Binding-site contacts:
Ligand atom O5 contacts residue SER323 of chain 1.D at 4.4 Å.
Ligand atom C8 contacts residue THR325 of chain 1.D at 3.5 Å.
Ligand atom C3 contacts residue ASN359 of chain 1.D at 3.8 Å.
Ligand atom C2 contacts residue GLY324 of chain 1.D at 3.4 Å.
Ligand atom N2 contacts residue ASN359 of chain 1.D at 2.9 Å (h-bond).
Ligand atom C7 contacts residue GLY324 of chain 1.D at 4.1 Å.
Ligand atom O5 contacts residue GLY324 of chain 1.D at 4.5 Å.
Ligand atom C7 contacts residue THR358 of chain 1.D at 4.5 Å.
Ligand atom N2 contacts residue THR325 of chain 1.D at 3.7 Å.
Ligand atom C3 contacts residue THR325 of chain 1.D at 4.2 Å.
Ligand atom C4 contacts residue ASN359 of chain 1.D at 4.2 Å.
Ligand atom C7 contacts residue THR325 of chain 1.D at 3.8 Å.
Ligand atom C3 contacts residue GLY324 of chain 1.D at 3.5 Å.
Ligand atom C2 contacts residue ASN359 of chain 1.D at 2.5 Å.
Ligand atom O3 contacts residue GLY324 of chain 1.D at 4.3 Å.
Ligand atom O3 contacts residue THR325 of chain 1.D at 3.7 Å.
Ligand atom O7 contacts residue ASN359 of chain 1.D at 4.1 Å.
Ligand atom C8 contacts residue GLU326 of chain 1.D at 3.9 Å.
Ligand atom C7 contacts residue ASN359 of chain 1.D at 3.7 Å.
Ligand atom C8 contacts residue THR358 of chain 1.D at 3.7 Å.
Ligand atom C1 contacts residue SER323 of chain 1.D at 4.3 Å.
Ligand atom C8 contacts residue GLY324 of chain 1.D at 4.3 Å.
Ligand atom N2 contacts residue GLY324 of chain 1.D at 3.0 Å (h-bond).
Ligand atom C1 contacts residue GLY324 of chain 1.D at 3.4 Å.
Ligand atom C1 contacts residue ASN359 of chain 1.D at 1.4 Å.
Ligand atom O5 contacts residue ASN359 of chain 1.D at 2.3 Å (h-bond).
Ligand atom N2 contacts residue THR358 of chain 1.D at 4.2 Å.
Ligand atom C8 contacts residue SER327 of chain 1.D at 3.5 Å.
Ligand atom C5 contacts residue ASN359 of chain 1.D at 3.7 Å.

A protein and the small-molecule ligand that binds it are described below.
Small molecule (SMILES): CC(=O)N[C@@H]1[C@@H](O)[C@H](O)[C@@H](CO)O[C@H]1O

Sequence of chain 1.D:
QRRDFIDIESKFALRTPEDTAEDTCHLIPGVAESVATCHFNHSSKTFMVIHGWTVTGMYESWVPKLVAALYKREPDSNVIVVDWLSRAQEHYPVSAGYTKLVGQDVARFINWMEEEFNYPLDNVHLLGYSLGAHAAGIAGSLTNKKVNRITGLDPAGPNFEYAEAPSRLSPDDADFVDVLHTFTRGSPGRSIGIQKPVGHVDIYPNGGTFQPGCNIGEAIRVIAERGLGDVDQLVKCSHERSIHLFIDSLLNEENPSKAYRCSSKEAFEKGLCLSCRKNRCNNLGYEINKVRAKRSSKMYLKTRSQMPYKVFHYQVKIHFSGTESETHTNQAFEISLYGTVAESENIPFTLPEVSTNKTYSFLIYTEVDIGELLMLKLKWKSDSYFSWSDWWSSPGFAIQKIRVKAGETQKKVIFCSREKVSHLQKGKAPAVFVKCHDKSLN